Sequence of chain 1.A:
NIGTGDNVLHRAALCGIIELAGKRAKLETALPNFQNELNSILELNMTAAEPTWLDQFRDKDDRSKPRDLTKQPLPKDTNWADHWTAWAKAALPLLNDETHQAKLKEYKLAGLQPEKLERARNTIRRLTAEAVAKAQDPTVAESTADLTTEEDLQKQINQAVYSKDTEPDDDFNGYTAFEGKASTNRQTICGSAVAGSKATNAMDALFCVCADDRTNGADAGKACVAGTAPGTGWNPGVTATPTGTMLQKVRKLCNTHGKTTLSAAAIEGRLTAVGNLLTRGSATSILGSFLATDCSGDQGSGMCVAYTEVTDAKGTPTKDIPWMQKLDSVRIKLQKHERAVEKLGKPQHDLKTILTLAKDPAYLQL

Sequence of chain 2.A:
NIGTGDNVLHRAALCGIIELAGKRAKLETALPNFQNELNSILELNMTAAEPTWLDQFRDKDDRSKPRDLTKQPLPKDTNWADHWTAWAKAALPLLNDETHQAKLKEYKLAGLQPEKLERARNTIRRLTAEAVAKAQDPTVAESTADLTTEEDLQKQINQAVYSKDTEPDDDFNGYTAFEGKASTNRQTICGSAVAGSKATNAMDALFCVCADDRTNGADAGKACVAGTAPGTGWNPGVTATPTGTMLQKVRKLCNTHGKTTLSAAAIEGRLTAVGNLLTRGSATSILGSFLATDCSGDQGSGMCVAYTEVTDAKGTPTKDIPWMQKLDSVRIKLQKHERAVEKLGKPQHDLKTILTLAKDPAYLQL

Binding-site contacts:
Ligand atom C3 contacts residue ASP100 of chain 1.A at 3.3 Å.
Ligand atom C8 contacts residue VAL155 of chain 1.A at 3.7 Å (hydrophobic).
Ligand atom C5 contacts residue TRP110 of chain 1.A at 3.6 Å (hydrophobic).
Ligand atom O6 contacts residue THR101 of chain 1.A at 3.7 Å.
Ligand atom O7 contacts residue ARG148 of chain 1.A at 3.1 Å (salt-bridge).
Ligand atom O4 contacts residue ASP100 of chain 1.A at 2.8 Å (salt-bridge).
Ligand atom O6 contacts residue TRP103 of chain 1.A at 3.6 Å.
Ligand atom C6 contacts residue ASN102 of chain 1.A at 3.8 Å.
Ligand atom C2 contacts residue ASN68 of chain 1.A at 2.5 Å.
Ligand atom O5 contacts residue ASN68 of chain 1.A at 2.3 Å (h-bond).
Ligand atom O3 contacts residue ASP100 of chain 1.A at 2.7 Å (salt-bridge).
Ligand atom C1 contacts residue TRP103 of chain 1.A at 3.8 Å (hydrophobic).
Ligand atom C2 contacts residue THR101 of chain 1.A at 3.7 Å.
Ligand atom C2 contacts residue ASN102 of chain 1.A at 3.6 Å.
Ligand atom O4 contacts residue ASN102 of chain 1.A at 3.8 Å.
Ligand atom O7 contacts residue TRP110 of chain 1.A at 3.1 Å (h-bond).
Ligand atom N2 contacts residue TRP76 of chain 1.A at 3.5 Å.
Ligand atom C3 contacts residue THR101 of chain 1.A at 3.4 Å.
Ligand atom O3 contacts residue THR101 of chain 1.A at 3.7 Å.
Ligand atom O4 contacts residue TRP103 of chain 1.A at 3.3 Å (h-bond).
Ligand atom O3 contacts residue TRP110 of chain 1.A at 3.1 Å (h-bond).
Ligand atom C8 contacts residue TRP76 of chain 1.A at 3.6 Å (hydrophobic).
Ligand atom N2 contacts residue ASN68 of chain 1.A at 3.0 Å (h-bond).
Ligand atom C1 contacts residue ASN68 of chain 1.A at 1.4 Å.
Ligand atom C1 contacts residue TRP76 of chain 1.A at 3.8 Å (hydrophobic).
Ligand atom C5 contacts residue ARG148 of chain 1.A at 3.8 Å.
Ligand atom O6 contacts residue ASN102 of chain 1.A at 3.3 Å (h-bond).
Ligand atom O5 contacts residue TRP103 of chain 1.A at 3.2 Å (h-bond).
Ligand atom O2 contacts residue THR101 of chain 1.A at 3.5 Å.
Ligand atom O2 contacts residue ASN102 of chain 1.A at 2.8 Å (h-bond).
Ligand atom C1 contacts residue TRP103 of chain 1.A at 3.7 Å (hydrophobic).
Ligand atom O2 contacts residue TRP103 of chain 1.A at 3.2 Å (h-bond).
Ligand atom C2 contacts residue ASP100 of chain 1.A at 3.5 Å.
Ligand atom O4 contacts residue ARG148 of chain 1.A at 3.3 Å (salt-bridge).
Ligand atom O6 contacts residue ARG148 of chain 1.A at 3.5 Å.
Ligand atom O3 contacts residue PRO98 of chain 1.A at 3.4 Å.
Ligand atom O4 contacts residue ASN102 of chain 1.A at 3.5 Å.
Ligand atom C5 contacts residue ASN68 of chain 1.A at 3.6 Å.
Ligand atom C8 contacts residue THR151 of chain 1.A at 3.6 Å.
Ligand atom C7 contacts residue ASN68 of chain 1.A at 3.7 Å.

This small molecule binds to this protein.
Small molecule (SMILES): CC(=O)N[C@H]1[C@H](O[C@H]2[C@H](O)[C@@H](NC(C)=O)CO[C@@H]2CO)O[C@H](CO)[C@@H](O[C@@H]2O[C@H](CO[C@H]3O[C@H](CO)[C@@H](O)[C@H](O)[C@@H]3O)[C@@H](O)[C@H](O[C@H]3O[C@H](CO)[C@@H](O)[C@H](O)[C@@H]3O[C@H]3O[C@H](CO)[C@@H](O)[C@H](O)[C@@H]3O)[C@@H]2O)[C@@H]1O